Sequence of chain 1.D:
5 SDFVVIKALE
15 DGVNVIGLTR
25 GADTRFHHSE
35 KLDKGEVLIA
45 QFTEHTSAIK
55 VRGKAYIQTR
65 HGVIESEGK

Binding-site contacts:
Ligand atom NE1 contacts residue THR47 of chain 1.D at 4.1 Å.
Ligand atom N contacts residue THR23 of chain 1.C at 2.6 Å (h-bond).
Ligand atom CZ2 contacts residue ALA44 of chain 1.D at 4.0 Å (hydrophobic).
Ligand atom O contacts residue SER51 of chain 1.C at 3.0 Å (h-bond).
Ligand atom CD1 contacts residue GLN45 of chain 1.D at 3.8 Å.
Ligand atom OXT contacts residue THR50 of chain 1.D at 2.7 Å (h-bond).
Ligand atom NE1 contacts residue SER51 of chain 1.C at 4.0 Å.
Ligand atom NE1 contacts residue ALA44 of chain 1.D at 4.0 Å.
Ligand atom CZ2 contacts residue ILE53 of chain 1.D at 3.7 Å (hydrophobic).
Ligand atom CH2 contacts residue GLY21 of chain 1.D at 3.6 Å.
Ligand atom N contacts residue THR28 of chain 1.C at 2.9 Å (h-bond).
Ligand atom C contacts residue SER51 of chain 1.C at 3.6 Å.
Ligand atom CH2 contacts residue VAL19 of chain 1.D at 3.9 Å (hydrophobic).
Ligand atom O contacts residue THR23 of chain 1.C at 4.1 Å.
Ligand atom O contacts residue THR47 of chain 1.D at 3.4 Å.
Ligand atom CA contacts residue SER51 of chain 1.C at 4.0 Å.
Ligand atom CG contacts residue SER51 of chain 1.C at 3.9 Å.
Ligand atom CB contacts residue THR23 of chain 1.C at 3.9 Å.
Ligand atom CZ3 contacts residue GLY21 of chain 1.D at 3.8 Å.
Ligand atom O contacts residue ARG24 of chain 1.C at 3.7 Å.
Ligand atom C contacts residue THR50 of chain 1.D at 3.9 Å.
Ligand atom CE3 contacts residue HIS32 of chain 1.D at 4.1 Å.
Ligand atom CB contacts residue THR28 of chain 1.C at 3.6 Å.
Ligand atom C contacts residue GLY25 of chain 1.C at 3.6 Å.
Ligand atom CA contacts residue GLY25 of chain 1.C at 3.6 Å.
Ligand atom OXT contacts residue THR47 of chain 1.D at 3.0 Å (h-bond).
Ligand atom CE2 contacts residue ALA44 of chain 1.D at 4.1 Å (hydrophobic).
Ligand atom N contacts residue ARG24 of chain 1.C at 4.1 Å.
Ligand atom CD1 contacts residue ALA52 of chain 1.C at 4.1 Å (hydrophobic).
Ligand atom NE1 contacts residue GLN45 of chain 1.D at 2.9 Å (h-bond).
Ligand atom O contacts residue GLY25 of chain 1.C at 3.2 Å (h-bond).
Ligand atom CB contacts residue SER51 of chain 1.C at 3.6 Å.
Ligand atom N contacts residue ASP27 of chain 1.C at 3.1 Å (salt-bridge).
Ligand atom CA contacts residue THR23 of chain 1.C at 3.7 Å.
Ligand atom CA contacts residue THR28 of chain 1.C at 3.2 Å.
Ligand atom N contacts residue GLY25 of chain 1.C at 3.0 Å (h-bond).
Ligand atom CD1 contacts residue THR47 of chain 1.D at 3.7 Å.
Ligand atom CD1 contacts residue SER51 of chain 1.C at 3.4 Å.
Ligand atom CE2 contacts residue GLN45 of chain 1.D at 3.9 Å.
Ligand atom C contacts residue THR47 of chain 1.D at 3.7 Å.

A small-molecule ligand and the protein it binds are described below.
Small molecule (SMILES): N[C@@H](Cc1c[nH]c2ccccc12)C(=O)O

Sequence of chain 1.C:
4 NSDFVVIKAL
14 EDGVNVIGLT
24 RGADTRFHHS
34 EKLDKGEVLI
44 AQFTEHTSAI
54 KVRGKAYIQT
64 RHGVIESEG